Binding-site contacts:
Ligand atom C1 contacts residue ASN12 of chain 29.K at 2.2 Å.
Ligand atom C7 contacts residue ASN12 of chain 29.K at 3.9 Å.
Ligand atom C2 contacts residue ASN12 of chain 29.K at 3.3 Å.
Ligand atom C5 contacts residue ASN12 of chain 29.K at 4.2 Å.
Ligand atom O7 contacts residue ASN12 of chain 29.K at 3.6 Å.
Ligand atom O5 contacts residue ASN12 of chain 29.K at 2.8 Å (h-bond).
Ligand atom N2 contacts residue ASN12 of chain 29.K at 3.8 Å.

This small molecule binds to this protein.
Small molecule (SMILES): CC(=O)N[C@H]1[C@H](O[C@H]2[C@H](O)[C@@H](NC(C)=O)CO[C@@H]2CO)O[C@H](CO)[C@@H](O)[C@@H]1O

Sequence of chain 29.K:
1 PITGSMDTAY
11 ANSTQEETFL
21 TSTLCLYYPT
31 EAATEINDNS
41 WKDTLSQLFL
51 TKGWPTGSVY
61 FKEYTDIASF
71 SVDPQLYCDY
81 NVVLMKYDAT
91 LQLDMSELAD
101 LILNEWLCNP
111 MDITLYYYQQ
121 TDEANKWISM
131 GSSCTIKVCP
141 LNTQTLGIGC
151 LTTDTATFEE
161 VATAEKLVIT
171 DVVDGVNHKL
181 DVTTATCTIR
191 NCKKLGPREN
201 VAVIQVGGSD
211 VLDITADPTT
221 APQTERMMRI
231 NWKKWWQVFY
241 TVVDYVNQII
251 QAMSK